Sequence of chain 4.F:
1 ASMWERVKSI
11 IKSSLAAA

Sequence of chain 50.C:
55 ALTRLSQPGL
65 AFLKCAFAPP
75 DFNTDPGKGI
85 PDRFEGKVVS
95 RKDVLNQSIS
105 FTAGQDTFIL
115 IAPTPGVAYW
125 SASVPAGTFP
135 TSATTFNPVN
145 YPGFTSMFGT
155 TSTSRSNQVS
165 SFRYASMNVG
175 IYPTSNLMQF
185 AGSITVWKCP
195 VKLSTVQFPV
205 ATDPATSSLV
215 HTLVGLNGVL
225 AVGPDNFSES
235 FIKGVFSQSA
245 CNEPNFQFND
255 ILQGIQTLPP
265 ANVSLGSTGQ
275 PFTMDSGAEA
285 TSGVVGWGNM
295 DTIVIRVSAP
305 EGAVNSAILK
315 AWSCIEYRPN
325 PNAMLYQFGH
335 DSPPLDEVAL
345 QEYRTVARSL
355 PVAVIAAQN

The protein below binds the small molecule below.
Small molecule (SMILES): Nc1ccn([C@@H]2O[C@H](CO[P](=O)(O)O[C@H]3[C@@H](O)[C@H](n4ccc(=O)[nH]c4=O)O[C@@H]3CO[P](=O)(O)O[C@H]3[C@@H](O)[C@H](n4cnc5c(N)ncnc54)O[C@@H]3CO)[C@@H](O[P](=O)(O)OC[C@H]3O[C@@H](n4ccc(=O)[nH]c4=O)[C@H](O)[C@@H]3O)[C@H]2O)c(=O)n1.O=c1ccn([C@@H]2O[C@H](CO[P](=O)(O)O[C@H]3[C@@H](O)[C@H](n4ccc(=O)[nH]c4=O)O[C@@H]3CO[P](=O)(O)O[C@H]3[C@@H](O)[C@H](n4ccc(=O)[nH]c4=O)O[C@@H]3CO)[C@@H](O)[C@H]2O)c(=O)[nH]1

Sequence of chain 4.C:
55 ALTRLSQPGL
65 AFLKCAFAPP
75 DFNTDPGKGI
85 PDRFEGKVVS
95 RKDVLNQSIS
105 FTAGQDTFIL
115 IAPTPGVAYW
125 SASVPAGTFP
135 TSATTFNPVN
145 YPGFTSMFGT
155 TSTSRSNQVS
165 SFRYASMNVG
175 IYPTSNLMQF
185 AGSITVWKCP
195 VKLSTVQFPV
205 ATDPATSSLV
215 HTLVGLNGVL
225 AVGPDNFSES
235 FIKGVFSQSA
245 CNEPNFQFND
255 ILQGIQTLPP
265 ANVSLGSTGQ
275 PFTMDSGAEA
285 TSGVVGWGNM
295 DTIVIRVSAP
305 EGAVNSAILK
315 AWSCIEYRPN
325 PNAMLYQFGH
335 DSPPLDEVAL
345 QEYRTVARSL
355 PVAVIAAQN

Binding-site contacts:
Ligand atom C5 contacts residue U5 of chain 50.G at 3.9 Å.
Ligand atom C2 contacts residue U3 of chain 50.G at 3.8 Å.
Ligand atom C2 contacts residue U1 of chain 50.G at 3.9 Å.
Ligand atom N3 contacts residue A4 of chain 50.G at 3.8 Å.
Ligand atom N3 contacts residue U1 of chain 50.G at 3.8 Å.
Ligand atom C2 contacts residue A4 of chain 50.G at 3.9 Å.
Ligand atom N1 contacts residue U2 of chain 50.G at 2.8 Å.
Ligand atom OP1 contacts residue LEU56 of chain 4.C at 2.8 Å.
Ligand atom C6 contacts residue U5 of chain 50.G at 3.6 Å.
Ligand atom OP1 contacts residue LYS68 of chain 4.C at 3.2 Å (salt-bridge).
Ligand atom OP1 contacts residue PHE76 of chain 4.C at 3.7 Å.
Ligand atom O2 contacts residue GLN61 of chain 4.C at 3.9 Å.
Ligand atom C6 contacts residue A4 of chain 50.G at 3.7 Å.
Ligand atom C2 contacts residue GLN61 of chain 4.C at 3.9 Å.
Ligand atom O2' contacts residue THR57 of chain 4.C at 3.2 Å.
Ligand atom N1 contacts residue U3 of chain 50.G at 3.8 Å.
Ligand atom N6 contacts residue U2 of chain 50.G at 2.6 Å (h-bond).
Ligand atom C4 contacts residue A4 of chain 50.G at 3.2 Å.
Ligand atom O2 contacts residue U2 of chain 50.G at 3.6 Å.
Ligand atom C2 contacts residue C6 of chain 50.G at 3.4 Å.
Ligand atom N1 contacts residue U5 of chain 50.G at 3.7 Å.
Ligand atom C5 contacts residue A4 of chain 50.G at 2.8 Å.
Ligand atom OP1 contacts residue LYS8 of chain 4.F at 3.1 Å.
Ligand atom OP2 contacts residue LYS8 of chain 4.F at 3.8 Å.
Ligand atom O4 contacts residue A4 of chain 50.G at 2.6 Å (h-bond).
Ligand atom N3 contacts residue U5 of chain 50.G at 3.6 Å.
Ligand atom C2 contacts residue U2 of chain 50.G at 3.6 Å.
Ligand atom O2 contacts residue U1 of chain 50.G at 2.9 Å (h-bond).
Ligand atom OP1 contacts residue LYS12 of chain 4.F at 3.9 Å.
Ligand atom O2' contacts residue LEU64 of chain 4.C at 3.9 Å.
Ligand atom C4 contacts residue U1 of chain 50.G at 3.7 Å.
Ligand atom O4 contacts residue U1 of chain 50.G at 2.8 Å (h-bond).
Ligand atom N3 contacts residue C6 of chain 50.G at 3.2 Å (h-bond).
Ligand atom O4 contacts residue U5 of chain 50.G at 2.8 Å (h-bond).
Ligand atom N3 contacts residue U1 of chain 50.G at 3.9 Å.
Ligand atom C6 contacts residue U2 of chain 50.G at 3.4 Å.
Ligand atom N3 contacts residue GLN61 of chain 4.C at 3.6 Å.
Ligand atom C4 contacts residue U5 of chain 50.G at 3.7 Å.
Ligand atom N3 contacts residue U2 of chain 50.G at 3.6 Å.
Ligand atom O2 contacts residue C6 of chain 50.G at 2.9 Å (h-bond).